Binding-site contacts:
Ligand atom N30 contacts residue TRP784 of chain 1.A at 3.5 Å.
Ligand atom C02 contacts residue TRP784 of chain 1.A at 4.4 Å (hydrophobic).
Ligand atom C29 contacts residue HIS781 of chain 1.A at 4.0 Å.
Ligand atom C29 contacts residue TRP784 of chain 1.A at 4.2 Å (hydrophobic).
Ligand atom N06 contacts residue LYS809 of chain 1.A at 3.3 Å.
Ligand atom C01 contacts residue TRP784 of chain 1.A at 4.4 Å (hydrophobic).
Ligand atom C05 contacts residue LYS809 of chain 1.A at 4.0 Å.
Ligand atom C01 contacts residue LYS809 of chain 1.A at 4.4 Å.
Ligand atom C15 contacts residue SER504 of chain 1.A at 4.3 Å.
Ligand atom N30 contacts residue HIS781 of chain 1.A at 3.3 Å.
Ligand atom C16 contacts residue SER504 of chain 1.A at 4.0 Å.

Sequence of chain 1.A:
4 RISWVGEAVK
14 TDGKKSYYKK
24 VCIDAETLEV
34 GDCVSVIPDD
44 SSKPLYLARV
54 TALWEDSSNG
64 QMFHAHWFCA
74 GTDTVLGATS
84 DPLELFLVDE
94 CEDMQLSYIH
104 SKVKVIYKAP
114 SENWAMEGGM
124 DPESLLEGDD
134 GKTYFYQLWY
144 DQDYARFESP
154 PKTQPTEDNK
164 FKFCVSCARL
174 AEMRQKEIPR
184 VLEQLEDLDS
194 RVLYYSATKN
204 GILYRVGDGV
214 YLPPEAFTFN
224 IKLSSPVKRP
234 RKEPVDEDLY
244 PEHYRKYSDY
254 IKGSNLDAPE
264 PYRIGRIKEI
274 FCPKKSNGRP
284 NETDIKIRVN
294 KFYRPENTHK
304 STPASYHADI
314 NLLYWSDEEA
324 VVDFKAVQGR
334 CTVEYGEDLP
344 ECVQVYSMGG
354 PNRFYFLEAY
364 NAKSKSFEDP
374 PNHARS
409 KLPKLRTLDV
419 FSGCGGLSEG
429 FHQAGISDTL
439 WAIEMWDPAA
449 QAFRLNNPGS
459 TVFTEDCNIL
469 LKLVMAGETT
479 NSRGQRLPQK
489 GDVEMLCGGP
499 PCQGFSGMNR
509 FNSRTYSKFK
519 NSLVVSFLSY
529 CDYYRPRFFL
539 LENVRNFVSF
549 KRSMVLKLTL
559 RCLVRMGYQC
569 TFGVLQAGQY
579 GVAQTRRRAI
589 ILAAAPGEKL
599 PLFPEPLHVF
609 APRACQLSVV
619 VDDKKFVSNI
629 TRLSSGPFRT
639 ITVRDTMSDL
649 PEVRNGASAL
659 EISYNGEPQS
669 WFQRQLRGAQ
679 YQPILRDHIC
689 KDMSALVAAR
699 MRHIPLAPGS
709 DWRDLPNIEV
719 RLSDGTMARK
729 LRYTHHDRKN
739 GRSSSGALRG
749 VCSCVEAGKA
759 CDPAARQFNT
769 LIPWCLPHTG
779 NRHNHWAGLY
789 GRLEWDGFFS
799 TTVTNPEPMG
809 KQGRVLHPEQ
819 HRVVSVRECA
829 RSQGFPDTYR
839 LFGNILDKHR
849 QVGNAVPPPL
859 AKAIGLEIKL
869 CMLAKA

A small-molecule ligand and the protein it binds are described below.
Small molecule (SMILES): CCc1c(C#N)c(S[C@@H](C(N)=O)c2ccccc2)nc(N2CCC(N)CC2)c1C#N